Binding-site contacts:
Ligand atom CD1 contacts residue SER51 of chain 1.D at 3.4 Å.
Ligand atom CA contacts residue GLY25 of chain 1.D at 3.5 Å.
Ligand atom O contacts residue ARG24 of chain 1.D at 3.4 Å.
Ligand atom CB contacts residue SER51 of chain 1.D at 3.4 Å.
Ligand atom OXT contacts residue GLY25 of chain 1.D at 3.9 Å.
Ligand atom OXT contacts residue HIS49 of chain 1.E at 3.9 Å.
Ligand atom CE2 contacts residue GLN45 of chain 1.E at 3.9 Å.
Ligand atom CZ3 contacts residue GLY21 of chain 1.E at 3.6 Å.
Ligand atom CD2 contacts residue THR50 of chain 1.E at 4.0 Å.
Ligand atom C contacts residue THR47 of chain 1.E at 3.4 Å.
Ligand atom CZ3 contacts residue HIS32 of chain 1.E at 3.9 Å.
Ligand atom O contacts residue GLY25 of chain 1.D at 3.0 Å (h-bond).
Ligand atom N contacts residue THR23 of chain 1.D at 2.8 Å (h-bond).
Ligand atom CD1 contacts residue GLN45 of chain 1.E at 3.5 Å.
Ligand atom CB contacts residue THR28 of chain 1.D at 3.7 Å.
Ligand atom CZ2 contacts residue ALA44 of chain 1.E at 4.0 Å (hydrophobic).
Ligand atom OXT contacts residue THR47 of chain 1.E at 2.6 Å (h-bond).
Ligand atom CD1 contacts residue THR47 of chain 1.E at 3.7 Å.
Ligand atom O contacts residue SER51 of chain 1.D at 2.7 Å (h-bond).
Ligand atom CZ2 contacts residue ILE53 of chain 1.E at 3.8 Å (hydrophobic).
Ligand atom C contacts residue THR50 of chain 1.E at 3.9 Å.
Ligand atom CA contacts residue THR23 of chain 1.D at 3.8 Å.
Ligand atom O contacts residue THR23 of chain 1.D at 3.9 Å.
Ligand atom N contacts residue ASP27 of chain 1.D at 3.3 Å (salt-bridge).
Ligand atom CA contacts residue SER51 of chain 1.D at 4.0 Å.
Ligand atom NE1 contacts residue ALA44 of chain 1.E at 3.8 Å.
Ligand atom CB contacts residue THR23 of chain 1.D at 3.7 Å.
Ligand atom CZ2 contacts residue THR50 of chain 1.E at 3.8 Å.
Ligand atom N contacts residue ARG24 of chain 1.D at 3.9 Å.
Ligand atom CG contacts residue SER51 of chain 1.D at 3.8 Å.
Ligand atom CA contacts residue THR28 of chain 1.D at 3.3 Å.
Ligand atom CH2 contacts residue GLY21 of chain 1.E at 3.5 Å.
Ligand atom N contacts residue THR28 of chain 1.D at 2.9 Å (h-bond).
Ligand atom N contacts residue GLY25 of chain 1.D at 2.7 Å (h-bond).
Ligand atom C contacts residue GLY25 of chain 1.D at 3.4 Å.
Ligand atom O contacts residue THR47 of chain 1.E at 3.6 Å.
Ligand atom OXT contacts residue THR50 of chain 1.E at 2.8 Å (h-bond).
Ligand atom C contacts residue SER51 of chain 1.D at 3.5 Å.
Ligand atom CE3 contacts residue HIS32 of chain 1.E at 3.8 Å.
Ligand atom NE1 contacts residue GLN45 of chain 1.E at 2.8 Å (h-bond).

Sequence of chain 1.D:
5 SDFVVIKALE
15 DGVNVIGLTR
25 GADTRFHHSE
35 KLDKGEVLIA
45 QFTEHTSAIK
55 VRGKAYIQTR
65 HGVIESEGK

This small molecule binds to this protein.
Small molecule (SMILES): N[C@@H](Cc1c[nH]c2ccccc12)C(=O)O

Sequence of chain 1.E:
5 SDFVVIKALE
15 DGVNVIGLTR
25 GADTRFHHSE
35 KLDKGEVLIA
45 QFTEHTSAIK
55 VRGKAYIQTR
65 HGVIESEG